Binding-site contacts:
Ligand atom C2 contacts residue ASN219 of chain 1.B at 2.4 Å.
Ligand atom C3 contacts residue ASN219 of chain 1.B at 3.8 Å.
Ligand atom N2 contacts residue ASN219 of chain 1.B at 3.0 Å (h-bond).
Ligand atom C4 contacts residue ASN219 of chain 1.B at 4.1 Å.
Ligand atom O5 contacts residue ASN219 of chain 1.B at 2.4 Å (h-bond).
Ligand atom C7 contacts residue ASN219 of chain 1.B at 3.5 Å.
Ligand atom C1 contacts residue ASN219 of chain 1.B at 1.4 Å.
Ligand atom C5 contacts residue ASN219 of chain 1.B at 3.6 Å.
Ligand atom O7 contacts residue ASN219 of chain 1.B at 3.5 Å (h-bond).

Sequence of chain 1.B:
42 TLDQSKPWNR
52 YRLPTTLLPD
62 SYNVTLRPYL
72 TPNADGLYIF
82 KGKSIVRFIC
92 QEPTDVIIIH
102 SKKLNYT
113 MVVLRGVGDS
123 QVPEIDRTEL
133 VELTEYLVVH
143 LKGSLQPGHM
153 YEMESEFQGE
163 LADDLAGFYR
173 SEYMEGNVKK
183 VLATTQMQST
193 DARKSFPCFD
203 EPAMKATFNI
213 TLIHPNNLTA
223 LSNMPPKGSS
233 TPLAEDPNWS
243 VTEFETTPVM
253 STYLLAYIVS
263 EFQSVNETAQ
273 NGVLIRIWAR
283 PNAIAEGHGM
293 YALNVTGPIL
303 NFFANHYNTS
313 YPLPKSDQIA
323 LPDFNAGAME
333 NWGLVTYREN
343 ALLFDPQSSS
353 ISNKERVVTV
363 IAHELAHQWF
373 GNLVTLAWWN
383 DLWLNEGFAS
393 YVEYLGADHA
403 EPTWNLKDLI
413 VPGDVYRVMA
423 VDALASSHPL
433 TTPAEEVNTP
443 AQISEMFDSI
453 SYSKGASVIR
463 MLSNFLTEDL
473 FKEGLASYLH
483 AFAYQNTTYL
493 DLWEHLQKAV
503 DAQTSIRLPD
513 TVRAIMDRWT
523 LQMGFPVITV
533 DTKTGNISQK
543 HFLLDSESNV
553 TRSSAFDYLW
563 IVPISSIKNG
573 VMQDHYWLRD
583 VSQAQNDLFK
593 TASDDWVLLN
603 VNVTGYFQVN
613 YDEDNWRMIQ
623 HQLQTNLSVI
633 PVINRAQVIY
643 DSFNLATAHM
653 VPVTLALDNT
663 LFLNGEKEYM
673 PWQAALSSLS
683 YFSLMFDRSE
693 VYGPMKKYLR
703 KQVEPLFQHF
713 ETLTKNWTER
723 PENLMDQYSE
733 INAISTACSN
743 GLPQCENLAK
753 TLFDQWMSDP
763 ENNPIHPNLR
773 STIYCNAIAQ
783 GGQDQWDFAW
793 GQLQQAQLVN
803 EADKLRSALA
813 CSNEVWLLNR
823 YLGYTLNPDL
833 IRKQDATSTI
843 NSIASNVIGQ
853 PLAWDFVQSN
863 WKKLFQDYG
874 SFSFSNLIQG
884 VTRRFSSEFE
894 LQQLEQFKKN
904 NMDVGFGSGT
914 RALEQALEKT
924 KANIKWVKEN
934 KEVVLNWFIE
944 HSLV

This protein binds this small molecule.
Small molecule (SMILES): CC(=O)N[C@@H]1[C@@H](O)[C@H](O)[C@@H](CO)O[C@H]1O